The small molecule below binds the protein below.
Small molecule (SMILES): N[C@@H](Cc1ccccc1)C(=O)NCC=O

Binding-site contacts:
Ligand atom CB contacts residue GLY495 of chain 1.QA at 3.9 Å.
Ligand atom O contacts residue ARG442 of chain 1.QA at 4.3 Å.
Ligand atom CE1 contacts residue ILE434 of chain 1.QA at 3.9 Å (hydrophobic).
Ligand atom N contacts residue ASN492 of chain 1.QA at 3.3 Å (h-bond).
Ligand atom CZ contacts residue PHE496 of chain 1.QA at 3.9 Å (hydrophobic).
Ligand atom CB contacts residue ASN492 of chain 1.QA at 3.8 Å.
Ligand atom O contacts residue ASN492 of chain 1.QA at 4.2 Å.
Ligand atom CE1 contacts residue PRO438 of chain 1.QA at 3.8 Å (hydrophobic).
Ligand atom CD1 contacts residue PHE496 of chain 1.QA at 3.7 Å (hydrophobic).
Ligand atom N contacts residue SER491 of chain 1.QA at 4.1 Å.
Ligand atom CD2 contacts residue PRO438 of chain 1.QA at 4.4 Å (hydrophobic).
Ligand atom CE2 contacts residue ARG442 of chain 1.QA at 3.6 Å.
Ligand atom CG contacts residue ASN492 of chain 1.QA at 4.3 Å.
Ligand atom O contacts residue PRO438 of chain 1.QA at 4.0 Å.
Ligand atom CB contacts residue PHE496 of chain 1.QA at 3.9 Å (hydrophobic).
Ligand atom CD1 contacts residue PRO438 of chain 1.QA at 4.4 Å (hydrophobic).
Ligand atom CG contacts residue PHE496 of chain 1.QA at 4.0 Å (hydrophobic).
Ligand atom C contacts residue ARG442 of chain 1.QA at 4.4 Å.
Ligand atom CG contacts residue GLY495 of chain 1.QA at 4.4 Å.
Ligand atom CE1 contacts residue PHE496 of chain 1.QA at 3.6 Å (hydrophobic).
Ligand atom CA contacts residue ARG442 of chain 1.QA at 3.6 Å.
Ligand atom CZ contacts residue PRO438 of chain 1.QA at 3.4 Å (hydrophobic).
Ligand atom CD1 contacts residue ASN492 of chain 1.QA at 3.9 Å.
Ligand atom C contacts residue ASN492 of chain 1.QA at 4.0 Å.
Ligand atom CD2 contacts residue ARG442 of chain 1.QA at 3.5 Å.
Ligand atom CD1 contacts residue ILE434 of chain 1.QA at 4.1 Å (hydrophobic).
Ligand atom N contacts residue ARG442 of chain 1.QA at 4.2 Å.
Ligand atom CE2 contacts residue PRO438 of chain 1.QA at 3.7 Å (hydrophobic).
Ligand atom CA contacts residue ASN492 of chain 1.QA at 3.3 Å.

Sequence of chain 1.QA:
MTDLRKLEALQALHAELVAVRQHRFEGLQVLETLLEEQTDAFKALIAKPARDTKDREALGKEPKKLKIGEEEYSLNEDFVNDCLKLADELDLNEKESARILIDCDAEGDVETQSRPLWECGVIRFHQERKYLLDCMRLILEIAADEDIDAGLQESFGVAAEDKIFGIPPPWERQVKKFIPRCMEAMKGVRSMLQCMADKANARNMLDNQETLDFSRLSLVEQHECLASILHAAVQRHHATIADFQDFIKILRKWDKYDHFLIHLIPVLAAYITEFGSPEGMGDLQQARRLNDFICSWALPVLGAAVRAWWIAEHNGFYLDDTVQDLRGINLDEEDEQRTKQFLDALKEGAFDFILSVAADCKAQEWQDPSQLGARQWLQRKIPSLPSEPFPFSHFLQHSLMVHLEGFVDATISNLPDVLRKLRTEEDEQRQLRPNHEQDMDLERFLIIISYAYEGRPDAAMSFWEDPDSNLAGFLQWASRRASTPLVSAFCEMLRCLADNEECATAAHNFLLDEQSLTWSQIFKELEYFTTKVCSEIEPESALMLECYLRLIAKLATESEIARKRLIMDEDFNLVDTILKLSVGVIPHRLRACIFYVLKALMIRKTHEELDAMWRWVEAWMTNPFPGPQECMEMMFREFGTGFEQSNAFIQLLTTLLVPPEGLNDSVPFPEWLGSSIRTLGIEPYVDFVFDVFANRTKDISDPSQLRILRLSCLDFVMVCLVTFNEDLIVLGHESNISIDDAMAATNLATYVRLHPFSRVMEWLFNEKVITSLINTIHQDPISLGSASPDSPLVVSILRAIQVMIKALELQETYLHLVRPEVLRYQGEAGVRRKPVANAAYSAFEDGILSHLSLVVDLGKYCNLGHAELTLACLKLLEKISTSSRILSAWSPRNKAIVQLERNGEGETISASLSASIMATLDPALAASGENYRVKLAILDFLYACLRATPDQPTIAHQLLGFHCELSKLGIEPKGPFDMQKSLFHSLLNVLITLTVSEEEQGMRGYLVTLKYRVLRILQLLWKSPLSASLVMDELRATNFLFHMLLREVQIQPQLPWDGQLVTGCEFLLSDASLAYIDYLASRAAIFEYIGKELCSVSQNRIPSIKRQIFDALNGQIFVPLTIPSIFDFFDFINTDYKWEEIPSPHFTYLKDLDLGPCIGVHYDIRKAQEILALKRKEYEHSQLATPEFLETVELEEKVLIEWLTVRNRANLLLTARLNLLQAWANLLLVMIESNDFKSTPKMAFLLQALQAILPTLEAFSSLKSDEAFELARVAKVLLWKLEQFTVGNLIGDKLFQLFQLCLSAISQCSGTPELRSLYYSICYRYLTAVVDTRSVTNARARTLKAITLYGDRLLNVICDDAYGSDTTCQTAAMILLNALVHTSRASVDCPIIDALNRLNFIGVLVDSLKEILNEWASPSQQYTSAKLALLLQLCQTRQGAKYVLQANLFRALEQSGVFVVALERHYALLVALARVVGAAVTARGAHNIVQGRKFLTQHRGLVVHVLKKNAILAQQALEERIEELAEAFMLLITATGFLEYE